Binding-site contacts:
Ligand atom O15 contacts residue PHE161 of chain 1.A at 3.6 Å.
Ligand atom O40 contacts residue ARG86 of chain 1.A at 2.6 Å (salt-bridge).
Ligand atom C12 contacts residue LEU128 of chain 1.A at 3.7 Å (hydrophobic).
Ligand atom C32 contacts residue HIS247 of chain 1.A at 3.7 Å.
Ligand atom O15 contacts residue LYS165 of chain 1.A at 3.1 Å.
Ligand atom C31 contacts residue HIS247 of chain 1.A at 3.4 Å.
Ligand atom C32 contacts residue TYR271 of chain 1.A at 3.5 Å (hydrophobic).
Ligand atom N16 contacts residue HIS247 of chain 1.A at 3.7 Å.
Ligand atom C31 contacts residue TYR271 of chain 1.A at 3.1 Å (hydrophobic).
Ligand atom C21 contacts residue GLY82 of chain 1.A at 3.6 Å.
Ligand atom C10 contacts residue ARG86 of chain 1.A at 3.6 Å.
Ligand atom C23 contacts residue ILE139 of chain 1.A at 3.5 Å (hydrophobic).
Ligand atom C11 contacts residue ARG86 of chain 1.A at 3.7 Å.
Ligand atom O37 contacts residue LEU251 of chain 1.A at 3.5 Å.
Ligand atom C06 contacts residue SER87 of chain 1.A at 3.5 Å.
Ligand atom O41 contacts residue ARG86 of chain 1.A at 3.7 Å.
Ligand atom O38 contacts residue PHE80 of chain 1.A at 3.1 Å.
Ligand atom O15 contacts residue TYR125 of chain 1.A at 3.0 Å.
Ligand atom C06 contacts residue ILE124 of chain 1.A at 3.7 Å (hydrophobic).
Ligand atom C03 contacts residue MET162 of chain 1.A at 3.6 Å (hydrophobic).
Ligand atom O41 contacts residue SER140 of chain 1.A at 2.6 Å (h-bond).
Ligand atom C27 contacts residue ILE79 of chain 1.A at 3.7 Å (hydrophobic).
Ligand atom C39 contacts residue ARG86 of chain 1.A at 3.5 Å.
Ligand atom N36 contacts residue GLN84 of chain 1.A at 3.6 Å (h-bond).
Ligand atom C39 contacts residue SER140 of chain 1.A at 3.7 Å.
Ligand atom O38 contacts residue GLN84 of chain 1.A at 2.7 Å (h-bond).
Ligand atom C20 contacts residue ARG86 of chain 1.A at 3.7 Å.
Ligand atom C14 contacts residue TYR125 of chain 1.A at 3.2 Å (hydrophobic).
Ligand atom O41 contacts residue ILE139 of chain 1.A at 3.6 Å.
Ligand atom C35 contacts residue SER87 of chain 1.A at 3.1 Å.
Ligand atom C21 contacts residue CYS83 of chain 1.A at 3.5 Å (hydrophobic).
Ligand atom N07 contacts residue LEU128 of chain 1.A at 3.7 Å.
Ligand atom N16 contacts residue TYR125 of chain 1.A at 2.9 Å (h-bond).
Ligand atom C17 contacts residue SER87 of chain 1.A at 3.2 Å.
Ligand atom C19 contacts residue HIS121 of chain 1.A at 3.6 Å.
Ligand atom C21 contacts residue ARG86 of chain 1.A at 3.5 Å.
Ligand atom O37 contacts residue LEU263 of chain 1.A at 3.0 Å.
Ligand atom C18 contacts residue SER87 of chain 1.A at 3.2 Å.
Ligand atom N36 contacts residue PHE80 of chain 1.A at 3.4 Å.
Ligand atom O37 contacts residue PHE80 of chain 1.A at 3.0 Å.

Sequence of chain 1.A:
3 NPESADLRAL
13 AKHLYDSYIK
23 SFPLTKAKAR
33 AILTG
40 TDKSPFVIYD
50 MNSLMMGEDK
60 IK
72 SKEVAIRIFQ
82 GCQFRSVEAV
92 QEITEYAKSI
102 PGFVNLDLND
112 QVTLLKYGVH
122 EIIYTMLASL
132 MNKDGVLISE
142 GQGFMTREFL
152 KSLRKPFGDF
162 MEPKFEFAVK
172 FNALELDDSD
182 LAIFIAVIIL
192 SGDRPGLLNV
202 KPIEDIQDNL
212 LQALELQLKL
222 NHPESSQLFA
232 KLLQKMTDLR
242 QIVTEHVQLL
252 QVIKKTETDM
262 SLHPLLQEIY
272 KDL

This small molecule binds to this protein.
Small molecule (SMILES): Cc1c(C)n(Cc2ccc(-c3ccccc3C(=O)O)cc2)c2ccc(C(=O)N[C@@H](C)c3ccc([N+](=O)[O-])cc3)cc12